Sequence of chain 1.A:
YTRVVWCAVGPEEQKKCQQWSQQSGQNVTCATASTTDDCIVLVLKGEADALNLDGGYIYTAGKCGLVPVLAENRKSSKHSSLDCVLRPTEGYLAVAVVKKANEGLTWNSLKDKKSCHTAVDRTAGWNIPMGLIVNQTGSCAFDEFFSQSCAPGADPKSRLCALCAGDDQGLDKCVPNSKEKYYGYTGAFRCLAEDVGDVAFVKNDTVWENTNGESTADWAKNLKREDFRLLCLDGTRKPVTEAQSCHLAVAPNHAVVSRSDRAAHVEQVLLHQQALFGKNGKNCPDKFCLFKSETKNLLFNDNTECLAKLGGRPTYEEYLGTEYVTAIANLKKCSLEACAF

The small molecule below binds the protein below.
Small molecule (SMILES): CCCCCCCCCCC[C@@H](O)CC(=O)N[C@H]1[C@@H](OP(=O)(O)O)O[C@H](CO)[C@@H](O)[C@@H]1OC(=O)C[C@H](O)CCCCCCCCCCC

Binding-site contacts:
Ligand atom N2 contacts residue GLU318 of chain 1.A at 3.3 Å (salt-bridge).
Ligand atom O3 contacts residue GLU318 of chain 1.A at 3.2 Å (salt-bridge).
Ligand atom C34 contacts residue GLY311 of chain 1.A at 3.8 Å.
Ligand atom C26 contacts residue ALA249 of chain 1.A at 3.8 Å (hydrophobic).
Ligand atom C37 contacts residue LEU86 of chain 1.A at 3.4 Å (hydrophobic).
Ligand atom C29 contacts residue GLY311 of chain 1.A at 3.6 Å.
Ligand atom O7 contacts residue GLU318 of chain 1.A at 3.1 Å (salt-bridge).
Ligand atom C33 contacts residue GLY311 of chain 1.A at 3.6 Å.
Ligand atom C31 contacts residue LEU310 of chain 1.A at 3.7 Å (hydrophobic).
Ligand atom C34 contacts residue PRO88 of chain 1.A at 3.4 Å (hydrophobic).
Ligand atom O7 contacts residue TYR319 of chain 1.A at 3.3 Å (h-bond).
Ligand atom P45 contacts residue GLY321 of chain 1.A at 3.8 Å.
Ligand atom C37 contacts residue LYS309 of chain 1.A at 3.3 Å.
Ligand atom O48 contacts residue GLY321 of chain 1.A at 3.3 Å.
Ligand atom O48 contacts residue GLU317 of chain 1.A at 3.6 Å.
Ligand atom C2 contacts residue GLU318 of chain 1.A at 3.5 Å.
Ligand atom P45 contacts residue THR322 of chain 1.A at 3.8 Å.
Ligand atom O46 contacts residue THR322 of chain 1.A at 3.7 Å.
Ligand atom C23 contacts residue GLU323 of chain 1.A at 3.5 Å.
Ligand atom C30 contacts residue GLY311 of chain 1.A at 3.6 Å.
Ligand atom O4 contacts residue PRO314 of chain 1.A at 3.6 Å.
Ligand atom O1 contacts residue GLU318 of chain 1.A at 3.1 Å (salt-bridge).
Ligand atom C31 contacts residue GLY311 of chain 1.A at 3.7 Å.
Ligand atom C27 contacts residue ALA249 of chain 1.A at 3.5 Å (hydrophobic).
Ligand atom C5 contacts residue GLU318 of chain 1.A at 3.6 Å.
Ligand atom O6 contacts residue GLU318 of chain 1.A at 3.7 Å.
Ligand atom C33 contacts residue PRO88 of chain 1.A at 3.8 Å (hydrophobic).
Ligand atom C33 contacts residue LYS309 of chain 1.A at 3.1 Å.
Ligand atom C36 contacts residue LEU86 of chain 1.A at 3.0 Å (hydrophobic).
Ligand atom C24 contacts residue VAL250 of chain 1.A at 3.5 Å (hydrophobic).
Ligand atom O48 contacts residue THR322 of chain 1.A at 2.8 Å (h-bond).
Ligand atom C7 contacts residue GLU318 of chain 1.A at 3.2 Å.
Ligand atom C6 contacts residue GLU318 of chain 1.A at 3.2 Å.
Ligand atom C32 contacts residue THR89 of chain 1.A at 3.8 Å.
Ligand atom C16 contacts residue TYR319 of chain 1.A at 3.4 Å (hydrophobic).
Ligand atom C26 contacts residue VAL250 of chain 1.A at 3.2 Å (hydrophobic).
Ligand atom C20 contacts residue VAL250 of chain 1.A at 3.4 Å (hydrophobic).
Ligand atom O46 contacts residue GLY321 of chain 1.A at 3.4 Å.
Ligand atom C35 contacts residue GLY311 of chain 1.A at 3.5 Å.
Ligand atom C3 contacts residue GLU318 of chain 1.A at 3.0 Å.